Sequence of chain 3.A:
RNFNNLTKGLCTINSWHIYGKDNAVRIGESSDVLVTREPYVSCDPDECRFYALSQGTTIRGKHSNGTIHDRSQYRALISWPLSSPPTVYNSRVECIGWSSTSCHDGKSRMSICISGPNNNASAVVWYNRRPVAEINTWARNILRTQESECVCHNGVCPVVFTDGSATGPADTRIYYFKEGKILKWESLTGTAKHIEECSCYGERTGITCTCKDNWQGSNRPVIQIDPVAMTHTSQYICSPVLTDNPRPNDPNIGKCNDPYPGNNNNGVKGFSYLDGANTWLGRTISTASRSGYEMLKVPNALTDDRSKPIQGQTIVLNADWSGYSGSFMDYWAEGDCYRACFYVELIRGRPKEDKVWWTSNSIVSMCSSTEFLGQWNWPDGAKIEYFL

Binding-site contacts:
Ligand atom C1 contacts residue ASN154 of chain 3.A at 3.9 Å.
Ligand atom C8 contacts residue PHE3 of chain 3.A at 3.2 Å (hydrophobic).
Ligand atom N2 contacts residue PHE3 of chain 3.A at 2.8 Å (h-bond).
Ligand atom C5 contacts residue ASN5 of chain 3.A at 3.7 Å.
Ligand atom C2 contacts residue PHE3 of chain 3.A at 3.9 Å (hydrophobic).
Ligand atom C6 contacts residue ASN154 of chain 3.A at 4.0 Å.
Ligand atom O5 contacts residue ASN154 of chain 3.A at 3.8 Å.
Ligand atom O5 contacts residue ASN5 of chain 3.A at 2.4 Å (h-bond).
Ligand atom C7 contacts residue PHE3 of chain 3.A at 3.5 Å (hydrophobic).
Ligand atom C8 contacts residue ASN2 of chain 3.A at 3.6 Å.
Ligand atom C8 contacts residue ASN4 of chain 3.A at 4.5 Å.
Ligand atom C3 contacts residue ASN5 of chain 3.A at 3.8 Å.
Ligand atom C4 contacts residue ASN5 of chain 3.A at 4.2 Å.
Ligand atom C1 contacts residue ASN5 of chain 3.A at 1.4 Å.
Ligand atom C7 contacts residue ASN2 of chain 3.A at 3.9 Å.
Ligand atom N2 contacts residue ASN2 of chain 3.A at 3.9 Å.
Ligand atom O3 contacts residue ASN2 of chain 3.A at 3.7 Å.
Ligand atom N2 contacts residue ASN5 of chain 3.A at 2.9 Å (h-bond).
Ligand atom O7 contacts residue ASN5 of chain 3.A at 3.9 Å.
Ligand atom C5 contacts residue ASN154 of chain 3.A at 3.5 Å.
Ligand atom C7 contacts residue ASN5 of chain 3.A at 3.6 Å.
Ligand atom C1 contacts residue PHE3 of chain 3.A at 4.1 Å (hydrophobic).
Ligand atom C2 contacts residue ASN5 of chain 3.A at 2.4 Å.

This small molecule binds to this protein.
Small molecule (SMILES): CC(=O)N[C@@H]1[C@@H](O)[C@H](O)[C@@H](CO)O[C@H]1O